A protein and the small-molecule ligand that binds it are described below.
Small molecule (SMILES): O=C(O)Cn1c(-c2cscn2)nc2ccccc21

Sequence of chain 1.B:
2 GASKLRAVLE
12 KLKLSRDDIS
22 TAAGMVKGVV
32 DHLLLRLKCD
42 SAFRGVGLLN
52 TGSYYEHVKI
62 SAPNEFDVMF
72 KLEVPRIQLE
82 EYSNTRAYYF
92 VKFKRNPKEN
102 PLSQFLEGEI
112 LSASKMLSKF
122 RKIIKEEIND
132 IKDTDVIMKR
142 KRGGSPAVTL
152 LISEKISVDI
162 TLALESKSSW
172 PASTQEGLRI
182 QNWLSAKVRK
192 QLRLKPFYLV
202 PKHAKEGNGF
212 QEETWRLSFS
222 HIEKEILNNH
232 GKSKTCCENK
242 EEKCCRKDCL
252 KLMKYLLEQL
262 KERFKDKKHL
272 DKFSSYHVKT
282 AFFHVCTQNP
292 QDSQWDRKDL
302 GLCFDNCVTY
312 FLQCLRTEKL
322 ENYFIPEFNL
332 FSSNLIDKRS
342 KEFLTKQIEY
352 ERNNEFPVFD

Binding-site contacts:
Ligand atom S1 contacts residue SER275 of chain 1.B at 3.3 Å (h-bond).
Ligand atom O2 contacts residue SER219 of chain 1.B at 3.0 Å (h-bond).
Ligand atom C11 contacts residue SER275 of chain 1.B at 4.0 Å.
Ligand atom N2 contacts residue TYR277 of chain 1.B at 3.6 Å.
Ligand atom C9 contacts residue ARG217 of chain 1.B at 3.9 Å.
Ligand atom C1 contacts residue PHE329 of chain 1.B at 3.4 Å (hydrophobic).
Ligand atom O2 contacts residue LEU218 of chain 1.B at 3.4 Å (h-bond).
Ligand atom C7 contacts residue ARG217 of chain 1.B at 3.7 Å.
Ligand atom C5 contacts residue TYR277 of chain 1.B at 4.2 Å (hydrophobic).
Ligand atom C8 contacts residue TYR277 of chain 1.B at 3.7 Å (hydrophobic).
Ligand atom C6 contacts residue LEU331 of chain 1.B at 3.6 Å (hydrophobic).
Ligand atom C6 contacts residue PHE329 of chain 1.B at 3.6 Å (hydrophobic).
Ligand atom C12 contacts residue TYR277 of chain 1.B at 3.6 Å (hydrophobic).
Ligand atom N1 contacts residue TYR277 of chain 1.B at 4.0 Å.
Ligand atom C6 contacts residue ARG217 of chain 1.B at 3.8 Å.
Ligand atom C10 contacts residue TYR277 of chain 1.B at 3.7 Å (hydrophobic).
Ligand atom C4 contacts residue TYR277 of chain 1.B at 3.9 Å (hydrophobic).
Ligand atom C4 contacts residue ARG217 of chain 1.B at 3.8 Å.
Ligand atom O1 contacts residue ARG217 of chain 1.B at 2.9 Å (salt-bridge).
Ligand atom C3 contacts residue LEU218 of chain 1.B at 3.8 Å (hydrophobic).
Ligand atom C2 contacts residue LEU218 of chain 1.B at 4.3 Å (hydrophobic).
Ligand atom C1 contacts residue ARG217 of chain 1.B at 3.6 Å.
Ligand atom C9 contacts residue LEU218 of chain 1.B at 4.2 Å (hydrophobic).
Ligand atom C10 contacts residue ARG217 of chain 1.B at 4.1 Å.
Ligand atom C2 contacts residue ASN323 of chain 1.B at 3.5 Å.
Ligand atom C1 contacts residue ASN323 of chain 1.B at 4.1 Å.
Ligand atom N1 contacts residue ARG217 of chain 1.B at 3.7 Å.
Ligand atom N2 contacts residue ARG217 of chain 1.B at 3.9 Å.
Ligand atom S1 contacts residue TYR277 of chain 1.B at 3.7 Å.
Ligand atom N3 contacts residue TYR277 of chain 1.B at 3.6 Å.
Ligand atom C11 contacts residue TYR277 of chain 1.B at 3.8 Å (hydrophobic).
Ligand atom C5 contacts residue ARG217 of chain 1.B at 3.6 Å.
Ligand atom C3 contacts residue ASN323 of chain 1.B at 3.7 Å.
Ligand atom C2 contacts residue ARG217 of chain 1.B at 3.7 Å.
Ligand atom C4 contacts residue ASN323 of chain 1.B at 4.3 Å.
Ligand atom C9 contacts residue SER219 of chain 1.B at 4.2 Å.
Ligand atom C7 contacts residue TYR277 of chain 1.B at 3.6 Å (hydrophobic).
Ligand atom C5 contacts residue LEU331 of chain 1.B at 4.1 Å (hydrophobic).
Ligand atom C3 contacts residue ARG217 of chain 1.B at 3.9 Å.
Ligand atom C1 contacts residue LEU331 of chain 1.B at 4.2 Å (hydrophobic).